Sequence of chain 1.A:
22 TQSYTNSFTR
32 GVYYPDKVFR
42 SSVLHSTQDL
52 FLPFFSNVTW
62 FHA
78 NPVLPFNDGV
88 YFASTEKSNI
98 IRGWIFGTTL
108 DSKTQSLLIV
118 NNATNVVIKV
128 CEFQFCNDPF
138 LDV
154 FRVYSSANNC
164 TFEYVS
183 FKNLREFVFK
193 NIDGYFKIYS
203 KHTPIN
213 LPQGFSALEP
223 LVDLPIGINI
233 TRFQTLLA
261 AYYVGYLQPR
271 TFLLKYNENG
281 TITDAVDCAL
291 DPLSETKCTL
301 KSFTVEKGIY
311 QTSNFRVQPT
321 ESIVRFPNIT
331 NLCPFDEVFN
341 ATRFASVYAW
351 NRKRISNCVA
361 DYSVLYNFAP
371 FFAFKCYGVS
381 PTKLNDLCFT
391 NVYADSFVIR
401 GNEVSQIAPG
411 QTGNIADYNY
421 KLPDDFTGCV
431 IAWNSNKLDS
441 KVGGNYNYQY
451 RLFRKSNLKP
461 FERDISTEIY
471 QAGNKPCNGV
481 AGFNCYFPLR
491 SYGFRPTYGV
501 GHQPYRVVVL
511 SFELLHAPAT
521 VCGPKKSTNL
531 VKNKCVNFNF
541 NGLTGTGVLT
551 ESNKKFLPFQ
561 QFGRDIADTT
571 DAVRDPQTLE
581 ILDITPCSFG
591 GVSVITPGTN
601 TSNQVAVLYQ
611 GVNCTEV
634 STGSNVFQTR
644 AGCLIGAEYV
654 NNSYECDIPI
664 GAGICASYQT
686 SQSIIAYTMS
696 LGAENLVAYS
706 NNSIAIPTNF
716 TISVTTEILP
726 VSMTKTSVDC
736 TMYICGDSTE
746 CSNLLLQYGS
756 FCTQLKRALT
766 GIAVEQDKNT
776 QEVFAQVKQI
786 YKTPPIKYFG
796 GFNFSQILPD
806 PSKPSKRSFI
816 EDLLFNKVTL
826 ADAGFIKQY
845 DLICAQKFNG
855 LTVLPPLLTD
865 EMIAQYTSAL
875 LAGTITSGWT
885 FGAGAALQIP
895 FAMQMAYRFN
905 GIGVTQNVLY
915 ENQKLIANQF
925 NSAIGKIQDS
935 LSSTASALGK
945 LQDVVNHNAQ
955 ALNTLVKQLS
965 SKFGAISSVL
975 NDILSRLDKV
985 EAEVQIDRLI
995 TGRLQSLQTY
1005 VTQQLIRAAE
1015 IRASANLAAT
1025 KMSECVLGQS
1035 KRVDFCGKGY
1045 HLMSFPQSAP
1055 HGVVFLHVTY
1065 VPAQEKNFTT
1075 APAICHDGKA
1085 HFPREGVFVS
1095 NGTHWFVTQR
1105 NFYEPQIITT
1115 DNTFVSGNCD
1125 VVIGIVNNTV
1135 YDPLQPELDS

A protein and the small-molecule ligand that binds it are described below.
Small molecule (SMILES): CC(=O)N[C@H]1[C@H](O[C@H]2[C@H](O)[C@@H](NC(C)=O)CO[C@@H]2CO)O[C@H](CO)[C@@H](O)[C@@H]1O

Binding-site contacts:
Ligand atom C1 contacts residue ASN798 of chain 1.A at 1.4 Å.
Ligand atom C2 contacts residue SER800 of chain 1.A at 4.3 Å.
Ligand atom O5 contacts residue SER800 of chain 1.A at 3.8 Å.
Ligand atom O5 contacts residue GLN801 of chain 1.A at 3.9 Å.
Ligand atom C1 contacts residue SER800 of chain 1.A at 3.3 Å.
Ligand atom C8 contacts residue GLN801 of chain 1.A at 4.0 Å.
Ligand atom C5 contacts residue ASN798 of chain 1.A at 3.7 Å.
Ligand atom C2 contacts residue ASN798 of chain 1.A at 2.5 Å.
Ligand atom C5 contacts residue SER800 of chain 1.A at 3.9 Å.
Ligand atom C4 contacts residue ASN798 of chain 1.A at 4.2 Å.
Ligand atom O7 contacts residue ASN798 of chain 1.A at 4.3 Å.
Ligand atom O6 contacts residue GLN801 of chain 1.A at 3.3 Å (h-bond).
Ligand atom C7 contacts residue GLN801 of chain 1.A at 4.4 Å.
Ligand atom O5 contacts residue ASN798 of chain 1.A at 2.4 Å (h-bond).
Ligand atom C6 contacts residue GLN801 of chain 1.A at 3.2 Å.
Ligand atom C5 contacts residue GLN801 of chain 1.A at 3.4 Å.
Ligand atom O6 contacts residue GLN932 of chain 1.A at 3.9 Å.
Ligand atom C3 contacts residue SER800 of chain 1.A at 4.5 Å.
Ligand atom C7 contacts residue ASN798 of chain 1.A at 3.9 Å.
Ligand atom C3 contacts residue ASN798 of chain 1.A at 3.8 Å.
Ligand atom N2 contacts residue ASN798 of chain 1.A at 2.9 Å (h-bond).